Sequence of chain 1.A:
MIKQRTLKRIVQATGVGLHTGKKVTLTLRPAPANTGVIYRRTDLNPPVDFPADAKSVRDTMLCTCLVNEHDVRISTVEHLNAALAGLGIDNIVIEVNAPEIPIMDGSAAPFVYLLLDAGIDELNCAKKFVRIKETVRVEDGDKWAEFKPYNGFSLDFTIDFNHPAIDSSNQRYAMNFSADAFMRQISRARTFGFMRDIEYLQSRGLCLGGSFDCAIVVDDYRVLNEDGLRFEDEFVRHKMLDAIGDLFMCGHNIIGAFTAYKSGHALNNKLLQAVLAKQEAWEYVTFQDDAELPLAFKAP

This small molecule binds to this protein.
Small molecule (SMILES): C#Cc1ccc(C(=O)N[C@H](C(=O)N=O)[C@@H](C)O)cc1

Binding-site contacts:
Ligand atom N06 contacts residue ASP197 of chain 1.A at 2.8 Å (salt-bridge).
Ligand atom C16 contacts residue MET61 of chain 1.A at 3.6 Å (hydrophobic).
Ligand atom C16 contacts residue TYR200 of chain 1.A at 3.9 Å (hydrophobic).
Ligand atom C05 contacts residue ASP197 of chain 1.A at 3.9 Å.
Ligand atom C02 contacts residue PHE194 of chain 1.A at 4.1 Å (hydrophobic).
Ligand atom C15 contacts residue LEU201 of chain 1.A at 3.9 Å (hydrophobic).
Ligand atom C14 contacts residue ASP197 of chain 1.A at 3.2 Å.
Ligand atom C13 contacts residue TYR200 of chain 1.A at 4.2 Å (hydrophobic).
Ligand atom C25 contacts residue ASP197 of chain 1.A at 4.3 Å.
Ligand atom C15 contacts residue TYR200 of chain 1.A at 4.1 Å (hydrophobic).
Ligand atom C16 contacts residue LEU201 of chain 1.A at 3.2 Å (hydrophobic).
Ligand atom C12 contacts residue MET61 of chain 1.A at 4.3 Å (hydrophobic).
Ligand atom C11 contacts residue MET61 of chain 1.A at 4.0 Å (hydrophobic).
Ligand atom C09 contacts residue ASP197 of chain 1.A at 3.4 Å.
Ligand atom O04 contacts residue ASP197 of chain 1.A at 3.3 Å (salt-bridge).
Ligand atom C02 contacts residue ASP197 of chain 1.A at 3.9 Å.
Ligand atom O27 contacts residue PHE194 of chain 1.A at 3.6 Å.
Ligand atom O27 contacts residue ASP197 of chain 1.A at 3.8 Å.
Ligand atom C15 contacts residue MET61 of chain 1.A at 3.7 Å (hydrophobic).
Ligand atom N03 contacts residue ASP197 of chain 1.A at 2.7 Å (salt-bridge).
Ligand atom O08 contacts residue ASP197 of chain 1.A at 4.2 Å.
Ligand atom C07 contacts residue ASP197 of chain 1.A at 3.4 Å.
Ligand atom C10 contacts residue ASP197 of chain 1.A at 4.1 Å.
Ligand atom C13 contacts residue ASP197 of chain 1.A at 4.0 Å.
Ligand atom O04 contacts residue PHE194 of chain 1.A at 3.2 Å.
Ligand atom N03 contacts residue PHE194 of chain 1.A at 3.3 Å.